The small molecule below binds the protein below.
Small molecule (SMILES): CC(C)C[C@@H](C=O)NC(=O)[C@H](CCCN=C(N)N)NC(=O)[C@@H]1CCCN1C(=O)[C@H](CC(=O)O)NC(=O)[C@@H](NC(=O)[C@H](CCC(N)=O)NC(=O)[C@H](CC(=O)O)NC(=O)[C@H](CCC(=O)O)NC(=O)[C@@H](N)CCC(N)=O)C(C)C

Sequence of chain 1.D:
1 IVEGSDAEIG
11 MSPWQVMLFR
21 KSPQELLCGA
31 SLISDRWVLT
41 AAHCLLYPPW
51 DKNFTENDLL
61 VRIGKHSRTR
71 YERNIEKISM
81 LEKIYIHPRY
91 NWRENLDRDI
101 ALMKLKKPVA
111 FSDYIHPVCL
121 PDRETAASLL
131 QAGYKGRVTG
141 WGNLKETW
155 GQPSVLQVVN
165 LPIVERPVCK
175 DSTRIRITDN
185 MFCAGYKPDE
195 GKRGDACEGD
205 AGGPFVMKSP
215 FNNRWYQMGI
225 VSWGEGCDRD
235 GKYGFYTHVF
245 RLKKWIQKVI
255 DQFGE

Binding-site contacts:
Ligand atom CG contacts residue LYS52 of chain 1.D at 3.3 Å.
Ligand atom N contacts residue GLY228 of chain 1.D at 2.8 Å (h-bond).
Ligand atom CD1 contacts residue TRP50 of chain 1.D at 3.4 Å (hydrophobic).
Ligand atom O contacts residue CYS28 of chain 1.D at 3.5 Å (h-bond).
Ligand atom O contacts residue GLU202 of chain 1.D at 3.4 Å.
Ligand atom CB contacts residue GLY228 of chain 1.D at 3.3 Å.
Ligand atom O contacts residue GLY203 of chain 1.D at 2.8 Å (h-bond).
Ligand atom O contacts residue GLY228 of chain 1.D at 3.1 Å (h-bond).
Ligand atom O contacts residue GLY203 of chain 1.D at 3.4 Å.
Ligand atom C contacts residue LEU27 of chain 1.D at 3.4 Å (hydrophobic).
Ligand atom NH2 contacts residue ALA200 of chain 1.D at 3.5 Å (h-bond).
Ligand atom CD contacts residue TRP50 of chain 1.D at 2.9 Å (hydrophobic).
Ligand atom O contacts residue TRP50 of chain 1.D at 3.4 Å.
Ligand atom CD1 contacts residue HIS43 of chain 1.D at 3.2 Å.
Ligand atom NE2 contacts residue TRP50 of chain 1.D at 3.1 Å (h-bond).
Ligand atom O contacts residue ALA205 of chain 1.D at 3.0 Å (h-bond).
Ligand atom O contacts residue ASP204 of chain 1.D at 3.4 Å (salt-bridge).
Ligand atom NH2 contacts residue GLY230 of chain 1.D at 3.0 Å (h-bond).
Ligand atom NH1 contacts residue ALA200 of chain 1.D at 3.1 Å (h-bond).
Ligand atom NE2 contacts residue ILE179 of chain 1.D at 3.5 Å.
Ligand atom N contacts residue HIS43 of chain 1.D at 3.0 Å (h-bond).
Ligand atom O contacts residue LEU27 of chain 1.D at 2.1 Å (h-bond).
Ligand atom N contacts residue HIS43 of chain 1.D at 3.5 Å (h-bond).
Ligand atom CA contacts residue HIS43 of chain 1.D at 3.5 Å.
Ligand atom NH1 contacts residue ASP199 of chain 1.D at 2.8 Å (salt-bridge).
Ligand atom C contacts residue GLY203 of chain 1.D at 3.2 Å.
Ligand atom CB contacts residue TRP50 of chain 1.D at 3.3 Å (hydrophobic).
Ligand atom NE2 contacts residue ARG178 of chain 1.D at 3.2 Å.
Ligand atom CG2 contacts residue TRP227 of chain 1.D at 3.5 Å (hydrophobic).
Ligand atom N contacts residue ALA205 of chain 1.D at 3.4 Å.
Ligand atom CA contacts residue GLY228 of chain 1.D at 3.4 Å.
Ligand atom C contacts residue ALA205 of chain 1.D at 3.1 Å (hydrophobic).
Ligand atom NE contacts residue GLY228 of chain 1.D at 3.4 Å (h-bond).
Ligand atom CD1 contacts residue LYS52 of chain 1.D at 3.3 Å.
Ligand atom NH2 contacts residue ASP199 of chain 1.D at 2.8 Å (salt-bridge).
Ligand atom CZ contacts residue ALA200 of chain 1.D at 3.2 Å (hydrophobic).
Ligand atom N contacts residue SER226 of chain 1.D at 3.1 Å (h-bond).
Ligand atom OE1 contacts residue TRP50 of chain 1.D at 2.8 Å (h-bond).
Ligand atom OD2 contacts residue GLY230 of chain 1.D at 2.9 Å (h-bond).
Ligand atom CD2 contacts residue LYS52 of chain 1.D at 3.3 Å.